Sequence of chain 1.B:
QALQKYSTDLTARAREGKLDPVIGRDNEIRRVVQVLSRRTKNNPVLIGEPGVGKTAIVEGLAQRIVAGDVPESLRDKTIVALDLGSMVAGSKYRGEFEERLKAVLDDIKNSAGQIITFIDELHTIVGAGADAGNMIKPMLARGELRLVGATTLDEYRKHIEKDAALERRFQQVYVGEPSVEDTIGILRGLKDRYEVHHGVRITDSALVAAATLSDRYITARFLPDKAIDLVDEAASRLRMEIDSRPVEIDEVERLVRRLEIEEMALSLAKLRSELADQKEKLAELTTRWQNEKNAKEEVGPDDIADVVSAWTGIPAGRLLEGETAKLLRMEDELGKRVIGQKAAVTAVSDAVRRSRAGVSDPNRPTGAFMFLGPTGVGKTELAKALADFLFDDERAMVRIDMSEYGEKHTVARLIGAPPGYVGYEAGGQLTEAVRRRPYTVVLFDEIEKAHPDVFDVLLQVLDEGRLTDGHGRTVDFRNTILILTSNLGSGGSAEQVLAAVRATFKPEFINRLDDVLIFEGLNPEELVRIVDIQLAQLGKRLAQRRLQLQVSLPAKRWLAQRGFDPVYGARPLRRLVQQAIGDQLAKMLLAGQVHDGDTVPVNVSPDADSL

The protein below binds the small molecule below.
Small molecule (SMILES): Nc1ncnc2c1ncn2[C@@H]1O[C@H](COP(=O)(O)OP(=O)(O)OP(O)(O)=S)[C@@H](O)[C@H]1O

Sequence of chain 1.C:
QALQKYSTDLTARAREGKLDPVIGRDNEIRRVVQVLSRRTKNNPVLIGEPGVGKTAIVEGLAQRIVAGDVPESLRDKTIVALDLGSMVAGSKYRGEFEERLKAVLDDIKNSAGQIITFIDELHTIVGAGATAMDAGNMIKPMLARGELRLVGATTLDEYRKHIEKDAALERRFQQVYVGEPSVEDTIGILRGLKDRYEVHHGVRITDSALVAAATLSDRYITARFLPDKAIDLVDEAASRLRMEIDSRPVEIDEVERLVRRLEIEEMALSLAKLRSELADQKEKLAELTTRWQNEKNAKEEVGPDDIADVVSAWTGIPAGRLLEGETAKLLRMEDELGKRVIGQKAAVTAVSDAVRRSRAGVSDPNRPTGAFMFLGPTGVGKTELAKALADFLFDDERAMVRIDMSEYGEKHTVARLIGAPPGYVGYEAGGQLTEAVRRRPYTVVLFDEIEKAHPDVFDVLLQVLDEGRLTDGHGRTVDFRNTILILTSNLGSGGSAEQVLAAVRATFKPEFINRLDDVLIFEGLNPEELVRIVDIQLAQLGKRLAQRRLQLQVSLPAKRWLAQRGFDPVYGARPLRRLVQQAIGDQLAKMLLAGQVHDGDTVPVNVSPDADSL

Binding-site contacts:
Ligand atom O2B contacts residue GLY612 of chain 1.B at 3.0 Å (h-bond).
Ligand atom C3' contacts residue GLU615 of chain 1.B at 4.0 Å.
Ligand atom O2A contacts residue THR614 of chain 1.B at 3.1 Å (h-bond).
Ligand atom C6 contacts residue ILE573 of chain 1.B at 3.9 Å (hydrophobic).
Ligand atom O1B contacts residue LYS613 of chain 1.B at 3.4 Å.
Ligand atom O2G contacts residue THR614 of chain 1.B at 3.6 Å (h-bond).
Ligand atom N1 contacts residue ARG571 of chain 1.B at 3.5 Å (salt-bridge).
Ligand atom O2' contacts residue GLU615 of chain 1.B at 3.4 Å (salt-bridge).
Ligand atom O2G contacts residue ARG746 of chain 1.C at 3.5 Å (salt-bridge).
Ligand atom O1A contacts residue THR614 of chain 1.B at 3.8 Å.
Ligand atom S1G contacts residue ARG746 of chain 1.C at 2.9 Å (salt-bridge).
Ligand atom O3' contacts residue ARG808 of chain 1.B at 3.1 Å (salt-bridge).
Ligand atom C8 contacts residue ALA804 of chain 1.B at 4.0 Å (hydrophobic).
Ligand atom O3B contacts residue GLY610 of chain 1.B at 3.3 Å (h-bond).
Ligand atom O2B contacts residue LYS613 of chain 1.B at 3.1 Å (salt-bridge).
Ligand atom N3 contacts residue ARG571 of chain 1.B at 4.0 Å.
Ligand atom O2B contacts residue THR614 of chain 1.B at 4.0 Å.
Ligand atom O2B contacts residue GLY610 of chain 1.B at 4.0 Å.
Ligand atom O3G contacts residue ASN721 of chain 1.B at 2.8 Å (h-bond).
Ligand atom PB contacts residue THR614 of chain 1.B at 3.9 Å.
Ligand atom C8 contacts residue VAL611 of chain 1.B at 3.6 Å (hydrophobic).
Ligand atom C5' contacts residue ARG805 of chain 1.B at 3.3 Å.
Ligand atom O3A contacts residue ARG805 of chain 1.B at 3.7 Å.
Ligand atom O1A contacts residue ARG805 of chain 1.B at 4.0 Å.
Ligand atom O2A contacts residue GLU615 of chain 1.B at 3.5 Å (salt-bridge).
Ligand atom O2B contacts residue VAL611 of chain 1.B at 3.3 Å (h-bond).
Ligand atom C2 contacts residue ARG571 of chain 1.B at 3.1 Å.
Ligand atom N7 contacts residue GLY612 of chain 1.B at 4.0 Å.
Ligand atom O1B contacts residue THR614 of chain 1.B at 2.5 Å (h-bond).
Ligand atom N6 contacts residue ILE573 of chain 1.B at 3.0 Å (h-bond).
Ligand atom N7 contacts residue VAL611 of chain 1.B at 2.9 Å (h-bond).
Ligand atom C5 contacts residue VAL611 of chain 1.B at 3.8 Å (hydrophobic).
Ligand atom N1 contacts residue VAL572 of chain 1.B at 3.8 Å.
Ligand atom O2A contacts residue GLY612 of chain 1.B at 3.4 Å.
Ligand atom PG contacts residue ARG746 of chain 1.C at 3.8 Å.
Ligand atom N6 contacts residue VAL611 of chain 1.B at 4.0 Å.
Ligand atom PB contacts residue LYS613 of chain 1.B at 3.8 Å.
Ligand atom N1 contacts residue ILE573 of chain 1.B at 3.3 Å (h-bond).
Ligand atom O2A contacts residue LYS613 of chain 1.B at 3.2 Å (salt-bridge).
Ligand atom C2' contacts residue GLU615 of chain 1.B at 3.7 Å.